Binding-site contacts:
Ligand atom C5 contacts residue ASN47 of chain 1.B at 3.7 Å.
Ligand atom C3 contacts residue ASN42 of chain 1.B at 4.0 Å.
Ligand atom O7 contacts residue SER48 of chain 1.B at 3.4 Å (h-bond).
Ligand atom O7 contacts residue ASN47 of chain 1.B at 2.5 Å (h-bond).
Ligand atom C7 contacts residue SER48 of chain 1.B at 4.0 Å.
Ligand atom C2 contacts residue ASN42 of chain 1.B at 4.1 Å.
Ligand atom C8 contacts residue SER48 of chain 1.B at 3.3 Å.
Ligand atom C3 contacts residue ASN47 of chain 1.B at 3.8 Å.
Ligand atom C2 contacts residue ASN47 of chain 1.B at 2.4 Å.
Ligand atom C8 contacts residue SER49 of chain 1.B at 3.4 Å.
Ligand atom O7 contacts residue SER49 of chain 1.B at 4.5 Å.
Ligand atom C1 contacts residue ASN42 of chain 1.B at 4.0 Å.
Ligand atom N2 contacts residue ASN42 of chain 1.B at 3.8 Å.
Ligand atom C4 contacts residue ASN47 of chain 1.B at 4.2 Å.
Ligand atom C8 contacts residue ASN47 of chain 1.B at 4.0 Å.
Ligand atom C7 contacts residue ASN42 of chain 1.B at 4.4 Å.
Ligand atom C7 contacts residue ASN47 of chain 1.B at 3.0 Å.
Ligand atom C1 contacts residue ASN47 of chain 1.B at 1.4 Å.
Ligand atom N2 contacts residue ASN47 of chain 1.B at 2.8 Å (h-bond).
Ligand atom C8 contacts residue LEU40 of chain 1.B at 3.3 Å (hydrophobic).
Ligand atom O5 contacts residue ASN47 of chain 1.B at 2.4 Å (h-bond).
Ligand atom O6 contacts residue TYR45 of chain 1.B at 4.2 Å.

Sequence of chain 1.B:
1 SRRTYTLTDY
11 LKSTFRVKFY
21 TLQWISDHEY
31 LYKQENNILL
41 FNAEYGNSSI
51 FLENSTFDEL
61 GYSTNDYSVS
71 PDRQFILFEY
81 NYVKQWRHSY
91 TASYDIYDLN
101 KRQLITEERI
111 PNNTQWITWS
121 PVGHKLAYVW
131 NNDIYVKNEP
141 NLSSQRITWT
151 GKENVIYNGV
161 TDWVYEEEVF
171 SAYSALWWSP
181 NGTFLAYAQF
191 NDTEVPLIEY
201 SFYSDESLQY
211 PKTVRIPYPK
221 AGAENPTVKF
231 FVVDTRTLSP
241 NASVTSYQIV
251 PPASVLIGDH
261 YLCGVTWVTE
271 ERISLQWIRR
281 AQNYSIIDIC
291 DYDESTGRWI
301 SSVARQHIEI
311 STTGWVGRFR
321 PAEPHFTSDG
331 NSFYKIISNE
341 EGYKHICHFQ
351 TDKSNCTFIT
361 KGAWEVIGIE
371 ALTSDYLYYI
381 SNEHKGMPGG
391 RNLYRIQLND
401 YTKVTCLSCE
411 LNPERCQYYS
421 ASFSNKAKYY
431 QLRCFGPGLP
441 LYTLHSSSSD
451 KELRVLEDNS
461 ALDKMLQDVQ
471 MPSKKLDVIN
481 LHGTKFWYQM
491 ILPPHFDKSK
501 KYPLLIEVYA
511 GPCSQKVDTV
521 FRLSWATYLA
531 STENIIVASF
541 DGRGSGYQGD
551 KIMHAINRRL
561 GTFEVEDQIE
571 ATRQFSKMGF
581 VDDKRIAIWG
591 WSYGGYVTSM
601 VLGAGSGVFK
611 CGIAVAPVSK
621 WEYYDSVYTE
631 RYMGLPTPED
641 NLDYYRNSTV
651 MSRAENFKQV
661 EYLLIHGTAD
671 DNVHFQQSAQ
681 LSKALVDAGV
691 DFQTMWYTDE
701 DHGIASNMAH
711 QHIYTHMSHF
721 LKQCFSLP

This protein binds this small molecule.
Small molecule (SMILES): CC(=O)N[C@@H]1[C@@H](O)[C@H](O)[C@@H](CO)O[C@H]1O